Sequence of chain 1.A:
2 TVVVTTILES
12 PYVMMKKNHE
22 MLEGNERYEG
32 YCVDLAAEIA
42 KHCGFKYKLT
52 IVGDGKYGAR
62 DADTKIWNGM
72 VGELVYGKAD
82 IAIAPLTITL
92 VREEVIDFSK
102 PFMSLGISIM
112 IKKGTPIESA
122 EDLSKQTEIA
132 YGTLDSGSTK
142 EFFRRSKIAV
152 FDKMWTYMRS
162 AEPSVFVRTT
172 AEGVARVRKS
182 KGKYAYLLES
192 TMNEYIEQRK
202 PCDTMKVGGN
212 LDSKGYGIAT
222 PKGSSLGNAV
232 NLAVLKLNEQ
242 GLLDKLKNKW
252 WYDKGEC

Binding-site contacts:
Ligand atom C07 contacts residue GLU10 of chain 1.A at 3.9 Å.
Ligand atom C06 contacts residue TYR217 of chain 1.A at 3.5 Å (hydrophobic).
Ligand atom C17 contacts residue THR140 of chain 1.A at 3.4 Å.
Ligand atom C22 contacts residue ARG93 of chain 1.A at 3.9 Å.
Ligand atom O19 contacts residue LEU135 of chain 1.A at 3.6 Å.
Ligand atom C06 contacts residue TYR13 of chain 1.A at 3.7 Å (hydrophobic).
Ligand atom C22 contacts residue THR88 of chain 1.A at 3.8 Å.
Ligand atom C02 contacts residue THR88 of chain 1.A at 3.8 Å.
Ligand atom O24 contacts residue PRO86 of chain 1.A at 3.8 Å.
Ligand atom O24 contacts residue LEU87 of chain 1.A at 3.9 Å.
Ligand atom C06 contacts residue PRO86 of chain 1.A at 3.9 Å (hydrophobic).
Ligand atom C15 contacts residue LEU135 of chain 1.A at 3.6 Å (hydrophobic).
Ligand atom O24 contacts residue ARG93 of chain 1.A at 3.1 Å (salt-bridge).
Ligand atom C05 contacts residue TYR58 of chain 1.A at 3.5 Å (hydrophobic).
Ligand atom C16 contacts residue THR171 of chain 1.A at 3.8 Å.
Ligand atom C13 contacts residue GLU190 of chain 1.A at 3.2 Å.
Ligand atom N01 contacts residue PRO86 of chain 1.A at 3.4 Å (h-bond).
Ligand atom O19 contacts residue LEU188 of chain 1.A at 3.8 Å.
Ligand atom O19 contacts residue TYR187 of chain 1.A at 3.8 Å.
Ligand atom C22 contacts residue PRO86 of chain 1.A at 3.6 Å (hydrophobic).
Ligand atom N01 contacts residue TYR217 of chain 1.A at 3.2 Å.
Ligand atom C05 contacts residue PRO86 of chain 1.A at 3.3 Å (hydrophobic).
Ligand atom N04 contacts residue TYR58 of chain 1.A at 3.5 Å (h-bond).
Ligand atom O08 contacts residue GLU10 of chain 1.A at 3.9 Å.
Ligand atom C12 contacts residue GLU190 of chain 1.A at 3.8 Å.
Ligand atom C06 contacts residue GLU10 of chain 1.A at 3.9 Å.
Ligand atom C05 contacts residue TYR217 of chain 1.A at 3.5 Å (hydrophobic).
Ligand atom O19 contacts residue THR140 of chain 1.A at 3.9 Å.
Ligand atom N01 contacts residue THR88 of chain 1.A at 2.8 Å (h-bond).
Ligand atom O18 contacts residue THR140 of chain 1.A at 2.6 Å (h-bond).
Ligand atom C02 contacts residue PRO86 of chain 1.A at 3.6 Å (hydrophobic).
Ligand atom O23 contacts residue TYR58 of chain 1.A at 3.7 Å.
Ligand atom N04 contacts residue PRO86 of chain 1.A at 4.0 Å.
Ligand atom C03 contacts residue TYR58 of chain 1.A at 3.3 Å (hydrophobic).
Ligand atom O08 contacts residue MET193 of chain 1.A at 3.3 Å (h-bond).
Ligand atom C22 contacts residue TYR58 of chain 1.A at 4.0 Å (hydrophobic).
Ligand atom C03 contacts residue PRO86 of chain 1.A at 3.4 Å (hydrophobic).
Ligand atom O19 contacts residue LEU189 of chain 1.A at 3.9 Å.
Ligand atom O23 contacts residue ARG93 of chain 1.A at 3.3 Å (salt-bridge).
Ligand atom O24 contacts residue THR88 of chain 1.A at 2.7 Å (h-bond).

A small-molecule ligand and the protein it binds are described below.
Small molecule (SMILES): N[C@H](Cn1ccc(=O)n(Cc2ccc(C(=O)O)cc2)c1=O)C(=O)O